Sequence of chain 1.D:
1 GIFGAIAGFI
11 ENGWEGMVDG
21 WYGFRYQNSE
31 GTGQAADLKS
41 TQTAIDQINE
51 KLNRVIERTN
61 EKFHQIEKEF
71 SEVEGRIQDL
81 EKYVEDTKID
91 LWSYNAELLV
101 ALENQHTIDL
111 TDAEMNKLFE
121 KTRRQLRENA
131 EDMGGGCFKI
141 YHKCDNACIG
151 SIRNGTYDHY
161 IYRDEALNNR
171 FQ

Sequence of chain 1.C:
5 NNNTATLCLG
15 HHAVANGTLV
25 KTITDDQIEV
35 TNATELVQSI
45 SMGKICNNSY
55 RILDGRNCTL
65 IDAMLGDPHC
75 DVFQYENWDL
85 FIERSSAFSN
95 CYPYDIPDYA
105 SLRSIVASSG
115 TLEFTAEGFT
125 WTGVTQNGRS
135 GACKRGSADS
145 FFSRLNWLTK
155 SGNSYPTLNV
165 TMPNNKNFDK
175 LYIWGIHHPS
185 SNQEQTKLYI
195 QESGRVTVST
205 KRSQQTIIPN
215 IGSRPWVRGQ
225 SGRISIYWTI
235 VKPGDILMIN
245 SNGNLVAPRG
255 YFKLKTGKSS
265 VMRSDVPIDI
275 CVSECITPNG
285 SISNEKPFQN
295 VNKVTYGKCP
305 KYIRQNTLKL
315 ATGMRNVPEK

Binding-site contacts:
Ligand atom C8 contacts residue ASN283 of chain 1.C at 3.1 Å.
Ligand atom C1 contacts residue ASN296 of chain 1.C at 4.4 Å.
Ligand atom O7 contacts residue SER43 of chain 1.C at 4.5 Å.
Ligand atom O6 contacts residue ASN283 of chain 1.C at 4.3 Å.
Ligand atom O7 contacts residue VAL295 of chain 1.C at 3.9 Å.
Ligand atom O6 contacts residue ASN296 of chain 1.C at 3.5 Å (h-bond).
Ligand atom O6 contacts residue GLU69 of chain 1.D at 4.0 Å.
Ligand atom O7 contacts residue ASN294 of chain 1.C at 4.3 Å.
Ligand atom C6 contacts residue ASN296 of chain 1.C at 4.3 Å.
Ligand atom C2 contacts residue ASN283 of chain 1.C at 2.7 Å.
Ligand atom O7 contacts residue ASN283 of chain 1.C at 4.4 Å.
Ligand atom N2 contacts residue VAL295 of chain 1.C at 3.8 Å.
Ligand atom C7 contacts residue VAL295 of chain 1.C at 4.0 Å (hydrophobic).
Ligand atom C1 contacts residue ASN283 of chain 1.C at 1.4 Å.
Ligand atom O5 contacts residue ASN283 of chain 1.C at 2.3 Å (h-bond).
Ligand atom C7 contacts residue ASN283 of chain 1.C at 3.4 Å.
Ligand atom O5 contacts residue ASN296 of chain 1.C at 4.2 Å.
Ligand atom C1 contacts residue VAL295 of chain 1.C at 4.1 Å (hydrophobic).
Ligand atom C3 contacts residue ASN283 of chain 1.C at 3.9 Å.
Ligand atom N2 contacts residue ASN283 of chain 1.C at 3.2 Å (h-bond).
Ligand atom C5 contacts residue ASN296 of chain 1.C at 4.0 Å.
Ligand atom C5 contacts residue ASN283 of chain 1.C at 3.6 Å.
Ligand atom C4 contacts residue ASN283 of chain 1.C at 4.3 Å.

A protein and the small-molecule ligand that binds it are described below.
Small molecule (SMILES): CC(=O)N[C@@H]1[C@@H](O)[C@H](O)[C@@H](CO)O[C@H]1O